Sequence of chain 1.E:
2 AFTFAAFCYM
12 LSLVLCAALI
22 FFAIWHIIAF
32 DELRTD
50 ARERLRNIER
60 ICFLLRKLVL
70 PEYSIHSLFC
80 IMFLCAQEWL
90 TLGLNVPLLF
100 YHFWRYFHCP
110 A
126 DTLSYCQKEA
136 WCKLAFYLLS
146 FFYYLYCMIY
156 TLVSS

Binding-site contacts:
Ligand atom C24 contacts residue GLY825 of chain 1.G at 3.7 Å.
Ligand atom C27 contacts residue LEU829 of chain 1.G at 3.7 Å (hydrophobic).
Ligand atom C27 contacts residue GLY825 of chain 1.G at 3.2 Å.
Ligand atom C21 contacts residue VAL15 of chain 1.E at 4.4 Å (hydrophobic).
Ligand atom C4 contacts residue TYR818 of chain 1.G at 4.5 Å (hydrophobic).
Ligand atom C1 contacts residue LEU157 of chain 1.E at 4.3 Å (hydrophobic).
Ligand atom C11 contacts residue MET11 of chain 1.E at 3.8 Å (hydrophobic).
Ligand atom C3 contacts residue TYR818 of chain 1.G at 3.7 Å (hydrophobic).
Ligand atom C26 contacts residue ALA18 of chain 1.E at 3.4 Å (hydrophobic).
Ligand atom C23 contacts residue VAL15 of chain 1.E at 4.5 Å (hydrophobic).
Ligand atom C16 contacts residue GLY822 of chain 1.G at 4.5 Å.
Ligand atom C25 contacts residue GLY825 of chain 1.G at 4.2 Å.
Ligand atom C2 contacts residue TYR818 of chain 1.G at 4.2 Å (hydrophobic).
Ligand atom C21 contacts residue LEU14 of chain 1.E at 3.8 Å (hydrophobic).
Ligand atom C22 contacts residue VAL15 of chain 1.E at 4.0 Å (hydrophobic).
Ligand atom C11 contacts residue MET153 of chain 1.E at 4.1 Å (hydrophobic).
Ligand atom C12 contacts residue MET11 of chain 1.E at 3.5 Å (hydrophobic).
Ligand atom C1 contacts residue TYR818 of chain 1.G at 4.3 Å (hydrophobic).
Ligand atom C2 contacts residue LEU157 of chain 1.E at 4.0 Å (hydrophobic).
Ligand atom O1 contacts residue TYR818 of chain 1.G at 3.9 Å.
Ligand atom C12 contacts residue MET153 of chain 1.E at 4.5 Å (hydrophobic).

A small-molecule ligand and the protein it binds are described below.
Small molecule (SMILES): CC(C)CCC[C@@H](C)[C@H]1CC[C@H]2[C@@H]3CC=C4C[C@@H](O)CC[C@]4(C)[C@H]3CC[C@]12C

Sequence of chain 1.G:
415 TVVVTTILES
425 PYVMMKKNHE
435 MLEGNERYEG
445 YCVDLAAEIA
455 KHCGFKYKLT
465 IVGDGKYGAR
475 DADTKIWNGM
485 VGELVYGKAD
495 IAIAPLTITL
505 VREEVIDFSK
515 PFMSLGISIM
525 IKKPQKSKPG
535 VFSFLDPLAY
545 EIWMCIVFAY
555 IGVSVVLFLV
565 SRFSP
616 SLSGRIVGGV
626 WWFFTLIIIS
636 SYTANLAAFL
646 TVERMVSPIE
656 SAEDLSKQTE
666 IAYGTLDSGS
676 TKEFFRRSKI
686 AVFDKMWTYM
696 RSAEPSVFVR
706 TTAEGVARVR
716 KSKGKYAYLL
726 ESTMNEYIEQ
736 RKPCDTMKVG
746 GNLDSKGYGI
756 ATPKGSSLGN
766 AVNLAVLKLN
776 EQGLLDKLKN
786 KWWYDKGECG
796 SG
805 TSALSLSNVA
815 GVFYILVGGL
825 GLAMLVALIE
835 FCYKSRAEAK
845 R